A small-molecule ligand and the protein it binds are described below.
Small molecule (SMILES): Nc1nc2cc3nc(NCCc4ccccc4)[nH]c3cc2c(=O)[nH]1

Sequence of chain 1.A:
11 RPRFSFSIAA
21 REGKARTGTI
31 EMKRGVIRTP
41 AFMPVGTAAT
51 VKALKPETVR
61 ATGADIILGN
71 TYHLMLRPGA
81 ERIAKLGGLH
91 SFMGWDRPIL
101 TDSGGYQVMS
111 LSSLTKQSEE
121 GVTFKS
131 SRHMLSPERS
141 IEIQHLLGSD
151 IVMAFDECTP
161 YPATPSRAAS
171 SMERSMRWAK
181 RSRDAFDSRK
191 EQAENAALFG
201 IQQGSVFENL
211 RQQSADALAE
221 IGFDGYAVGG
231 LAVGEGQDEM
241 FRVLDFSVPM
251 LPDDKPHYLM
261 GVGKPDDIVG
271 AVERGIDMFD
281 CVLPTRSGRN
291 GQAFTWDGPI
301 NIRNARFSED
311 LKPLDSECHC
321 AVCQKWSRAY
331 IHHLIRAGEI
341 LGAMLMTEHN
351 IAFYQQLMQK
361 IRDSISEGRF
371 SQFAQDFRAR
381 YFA

Binding-site contacts:
Ligand atom C19 contacts residue ARG286 of chain 1.A at 3.2 Å.
Ligand atom C10 contacts residue TYR106 of chain 1.A at 3.6 Å (hydrophobic).
Ligand atom C2 contacts residue TYR106 of chain 1.A at 3.6 Å (hydrophobic).
Ligand atom C10 contacts residue ASP156 of chain 1.A at 3.5 Å.
Ligand atom N9 contacts residue TYR106 of chain 1.A at 3.2 Å.
Ligand atom C19 contacts residue VAL282 of chain 1.A at 3.5 Å (hydrophobic).
Ligand atom C17 contacts residue TYR106 of chain 1.A at 3.7 Å (hydrophobic).
Ligand atom C15 contacts residue ALA232 of chain 1.A at 3.6 Å (hydrophobic).
Ligand atom N11 contacts residue ASP156 of chain 1.A at 2.8 Å (salt-bridge).
Ligand atom O8 contacts residue GLN203 of chain 1.A at 3.0 Å (h-bond).
Ligand atom C24 contacts residue ARG286 of chain 1.A at 3.4 Å.
Ligand atom C1 contacts residue TYR106 of chain 1.A at 3.6 Å (hydrophobic).
Ligand atom O8 contacts residue ASP156 of chain 1.A at 3.6 Å (salt-bridge).
Ligand atom C18 contacts residue ALA232 of chain 1.A at 3.5 Å (hydrophobic).
Ligand atom C3 contacts residue TYR106 of chain 1.A at 3.5 Å (hydrophobic).
Ligand atom C15 contacts residue GLY261 of chain 1.A at 3.7 Å.
Ligand atom N16 contacts residue ALA232 of chain 1.A at 3.0 Å (h-bond).
Ligand atom C7 contacts residue ASP156 of chain 1.A at 3.6 Å.
Ligand atom N12 contacts residue ASP156 of chain 1.A at 2.7 Å (salt-bridge).
Ligand atom N11 contacts residue ASP102 of chain 1.A at 2.8 Å (salt-bridge).
Ligand atom C17 contacts residue GLY261 of chain 1.A at 3.6 Å.
Ligand atom N9 contacts residue MET260 of chain 1.A at 3.4 Å.
Ligand atom N13 contacts residue MET260 of chain 1.A at 3.6 Å (h-bond).
Ligand atom O8 contacts residue GLY230 of chain 1.A at 2.8 Å (h-bond).
Ligand atom N14 contacts residue TYR106 of chain 1.A at 3.6 Å.
Ligand atom N14 contacts residue GLY261 of chain 1.A at 3.6 Å.
Ligand atom O8 contacts residue GLY229 of chain 1.A at 3.3 Å.
Ligand atom C15 contacts residue MET260 of chain 1.A at 3.6 Å (hydrophobic).
Ligand atom C6 contacts residue TYR106 of chain 1.A at 3.4 Å (hydrophobic).
Ligand atom C3 contacts residue LEU231 of chain 1.A at 3.7 Å (hydrophobic).
Ligand atom C10 contacts residue ASP102 of chain 1.A at 3.6 Å.
Ligand atom N13 contacts residue LEU231 of chain 1.A at 2.8 Å (h-bond).
Ligand atom C5 contacts residue TYR106 of chain 1.A at 3.4 Å (hydrophobic).
Ligand atom N13 contacts residue ALA232 of chain 1.A at 3.5 Å (h-bond).
Ligand atom N9 contacts residue ASP102 of chain 1.A at 2.8 Å (salt-bridge).
Ligand atom N16 contacts residue GLY261 of chain 1.A at 3.6 Å.
Ligand atom N11 contacts residue ILE201 of chain 1.A at 3.5 Å.
Ligand atom C4 contacts residue TYR106 of chain 1.A at 3.5 Å (hydrophobic).
Ligand atom O8 contacts residue CYS158 of chain 1.A at 3.6 Å (h-bond).
Ligand atom C10 contacts residue MET260 of chain 1.A at 3.6 Å (hydrophobic).